Sequence of chain 1.A:
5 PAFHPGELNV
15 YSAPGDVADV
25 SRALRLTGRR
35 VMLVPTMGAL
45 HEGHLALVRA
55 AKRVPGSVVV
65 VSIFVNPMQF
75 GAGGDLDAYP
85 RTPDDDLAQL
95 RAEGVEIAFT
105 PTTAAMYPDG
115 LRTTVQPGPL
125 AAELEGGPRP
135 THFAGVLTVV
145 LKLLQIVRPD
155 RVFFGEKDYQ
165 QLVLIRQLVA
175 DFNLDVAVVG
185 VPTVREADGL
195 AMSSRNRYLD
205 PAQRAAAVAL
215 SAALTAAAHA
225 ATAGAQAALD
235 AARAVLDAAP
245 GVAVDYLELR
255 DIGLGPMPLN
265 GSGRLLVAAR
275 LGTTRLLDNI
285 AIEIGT

Binding-site contacts:
Ligand atom CAV contacts residue ASP162 of chain 1.A at 3.1 Å.
Ligand atom N7 contacts residue LYS161 of chain 1.A at 3.2 Å.
Ligand atom SAP contacts residue THR40 of chain 1.A at 3.6 Å.
Ligand atom OAB contacts residue GLN73 of chain 1.A at 3.3 Å (h-bond).
Ligand atom N3 contacts residue GLY159 of chain 1.A at 3.5 Å.
Ligand atom N6 contacts residue MET196 of chain 1.A at 2.8 Å (h-bond).
Ligand atom OAC contacts residue GLN73 of chain 1.A at 2.7 Å (h-bond).
Ligand atom OAD contacts residue PHE158 of chain 1.A at 3.5 Å.
Ligand atom C2 contacts residue GLY47 of chain 1.A at 3.6 Å.
Ligand atom CAH contacts residue GLN73 of chain 1.A at 3.3 Å.
Ligand atom OAB contacts residue VAL143 of chain 1.A at 3.7 Å.
Ligand atom OAE contacts residue GLY159 of chain 1.A at 3.3 Å.
Ligand atom C5 contacts residue MET196 of chain 1.A at 3.8 Å (hydrophobic).
Ligand atom N7 contacts residue SO41 of chain 1.F at 3.6 Å (h-bond).
Ligand atom C2 contacts residue PRO186 of chain 1.A at 3.7 Å (hydrophobic).
Ligand atom C6 contacts residue MET196 of chain 1.A at 3.7 Å (hydrophobic).
Ligand atom OAO contacts residue HIS48 of chain 1.A at 3.1 Å.
Ligand atom N6 contacts residue VAL188 of chain 1.A at 3.0 Å (h-bond).
Ligand atom OAD contacts residue LEU51 of chain 1.A at 3.6 Å.
Ligand atom CAK contacts residue SO41 of chain 1.F at 3.4 Å.
Ligand atom C6 contacts residue VAL188 of chain 1.A at 3.7 Å (hydrophobic).
Ligand atom C8 contacts residue SO41 of chain 1.F at 2.8 Å.
Ligand atom N7 contacts residue HIS45 of chain 1.A at 3.3 Å.
Ligand atom OAD contacts residue GLY159 of chain 1.A at 2.9 Å (h-bond).
Ligand atom C6 contacts residue GLY47 of chain 1.A at 3.6 Å.
Ligand atom N1 contacts residue VAL188 of chain 1.A at 2.9 Å (h-bond).
Ligand atom N1 contacts residue GLY47 of chain 1.A at 3.6 Å.
Ligand atom C5 contacts residue HIS45 of chain 1.A at 3.7 Å.
Ligand atom OAC contacts residue GLN165 of chain 1.A at 2.9 Å (h-bond).
Ligand atom SAP contacts residue MET41 of chain 1.A at 3.7 Å.
Ligand atom CAH contacts residue VAL143 of chain 1.A at 3.7 Å (hydrophobic).
Ligand atom C2 contacts residue VAL188 of chain 1.A at 3.8 Å (hydrophobic).
Ligand atom N3 contacts residue GLY47 of chain 1.A at 3.6 Å.
Ligand atom C8 contacts residue LYS161 of chain 1.A at 3.7 Å.
Ligand atom N1 contacts residue THR187 of chain 1.A at 3.4 Å.
Ligand atom OAE contacts residue ASP162 of chain 1.A at 2.9 Å (salt-bridge).
Ligand atom CAK contacts residue HIS48 of chain 1.A at 3.7 Å.
Ligand atom CAT contacts residue GLN165 of chain 1.A at 3.5 Å.
Ligand atom N7 contacts residue MET196 of chain 1.A at 3.2 Å (h-bond).
Ligand atom OAO contacts residue LEU51 of chain 1.A at 3.8 Å.

The protein below binds the small molecule below.
Small molecule (SMILES): Nc1ncnc2c1ncn2[C@@H]1O[C@H](CSCC[C@@H](O)CO)[C@@H](O)[C@H]1O